The small molecule below binds the protein below.
Small molecule (SMILES): CC(=O)N[C@@H]1[C@@H](O)[C@H](O)[C@@H](CO)O[C@H]1O

Sequence of chain 1.A:
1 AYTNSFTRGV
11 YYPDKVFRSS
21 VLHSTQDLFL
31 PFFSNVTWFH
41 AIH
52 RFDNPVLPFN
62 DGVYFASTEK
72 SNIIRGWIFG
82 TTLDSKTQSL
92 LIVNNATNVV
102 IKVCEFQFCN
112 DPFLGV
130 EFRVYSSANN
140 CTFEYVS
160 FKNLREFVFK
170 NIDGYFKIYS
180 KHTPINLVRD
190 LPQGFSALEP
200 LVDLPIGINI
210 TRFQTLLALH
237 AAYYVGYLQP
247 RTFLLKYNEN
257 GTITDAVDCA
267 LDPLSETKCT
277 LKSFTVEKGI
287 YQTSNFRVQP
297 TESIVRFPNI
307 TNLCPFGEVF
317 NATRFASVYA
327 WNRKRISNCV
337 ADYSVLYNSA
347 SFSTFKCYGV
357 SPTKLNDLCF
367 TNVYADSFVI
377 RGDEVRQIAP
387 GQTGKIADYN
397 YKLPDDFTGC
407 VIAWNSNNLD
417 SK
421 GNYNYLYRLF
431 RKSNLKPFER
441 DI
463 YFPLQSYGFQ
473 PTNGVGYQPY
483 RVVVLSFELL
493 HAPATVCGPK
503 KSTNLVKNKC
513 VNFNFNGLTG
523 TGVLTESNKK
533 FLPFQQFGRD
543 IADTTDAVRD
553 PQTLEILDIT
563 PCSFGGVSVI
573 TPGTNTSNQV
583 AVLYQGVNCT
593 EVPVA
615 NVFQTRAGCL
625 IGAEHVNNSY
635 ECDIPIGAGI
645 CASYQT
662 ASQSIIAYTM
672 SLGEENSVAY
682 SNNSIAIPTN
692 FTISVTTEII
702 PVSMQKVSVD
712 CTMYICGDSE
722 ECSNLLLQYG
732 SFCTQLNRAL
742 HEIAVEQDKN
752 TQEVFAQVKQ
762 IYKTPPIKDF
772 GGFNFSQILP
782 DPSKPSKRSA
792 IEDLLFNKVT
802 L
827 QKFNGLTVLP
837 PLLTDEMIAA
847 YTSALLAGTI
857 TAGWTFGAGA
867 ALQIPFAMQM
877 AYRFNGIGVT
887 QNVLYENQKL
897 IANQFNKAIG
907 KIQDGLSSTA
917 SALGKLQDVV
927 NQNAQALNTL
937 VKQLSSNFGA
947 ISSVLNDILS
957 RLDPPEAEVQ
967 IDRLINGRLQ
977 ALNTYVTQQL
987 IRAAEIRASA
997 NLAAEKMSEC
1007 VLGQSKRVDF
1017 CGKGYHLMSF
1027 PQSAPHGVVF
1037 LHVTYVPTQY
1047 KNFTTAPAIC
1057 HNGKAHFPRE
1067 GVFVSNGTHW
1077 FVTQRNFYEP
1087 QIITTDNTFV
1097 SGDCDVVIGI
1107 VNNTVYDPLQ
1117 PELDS

Binding-site contacts:
Ligand atom C1 contacts residue ASN35 of chain 1.A at 1.4 Å.
Ligand atom C7 contacts residue ASN35 of chain 1.A at 3.2 Å.
Ligand atom C4 contacts residue ASN35 of chain 1.A at 4.2 Å.
Ligand atom O5 contacts residue ASN35 of chain 1.A at 2.4 Å (h-bond).
Ligand atom C2 contacts residue TYR2 of chain 1.A at 4.1 Å (hydrophobic).
Ligand atom C3 contacts residue ASN35 of chain 1.A at 3.8 Å.
Ligand atom C3 contacts residue TYR2 of chain 1.A at 3.9 Å (hydrophobic).
Ligand atom C7 contacts residue TYR2 of chain 1.A at 4.3 Å (hydrophobic).
Ligand atom C1 contacts residue TYR2 of chain 1.A at 4.2 Å (hydrophobic).
Ligand atom C8 contacts residue TYR2 of chain 1.A at 3.8 Å (hydrophobic).
Ligand atom O4 contacts residue TYR2 of chain 1.A at 4.4 Å.
Ligand atom C5 contacts residue ASN35 of chain 1.A at 3.7 Å.
Ligand atom N2 contacts residue TYR2 of chain 1.A at 3.4 Å.
Ligand atom O7 contacts residue ASN35 of chain 1.A at 3.3 Å (h-bond).
Ligand atom O3 contacts residue TYR2 of chain 1.A at 4.5 Å.
Ligand atom C2 contacts residue ASN35 of chain 1.A at 2.5 Å.
Ligand atom N2 contacts residue ASN35 of chain 1.A at 2.9 Å (h-bond).
Ligand atom C5 contacts residue TYR2 of chain 1.A at 4.4 Å (hydrophobic).
Ligand atom C8 contacts residue ASN35 of chain 1.A at 4.4 Å.